Binding-site contacts:
Ligand atom O5 contacts residue ASN19 of chain 1.B at 2.3 Å (h-bond).
Ligand atom O7 contacts residue ASN19 of chain 1.B at 2.8 Å (h-bond).
Ligand atom C3 contacts residue MAN6 of chain 1.I at 3.4 Å.
Ligand atom C4 contacts residue ASN19 of chain 1.B at 4.1 Å.
Ligand atom N2 contacts residue ASN19 of chain 1.B at 3.0 Å (h-bond).
Ligand atom O4 contacts residue MAN6 of chain 1.I at 3.4 Å (h-bond).
Ligand atom C4 contacts residue MAN6 of chain 1.I at 4.0 Å.
Ligand atom C7 contacts residue THR21 of chain 1.B at 4.3 Å.
Ligand atom C5 contacts residue ASN19 of chain 1.B at 3.6 Å.
Ligand atom O7 contacts residue CYS20 of chain 1.B at 4.0 Å.
Ligand atom C7 contacts residue ASN19 of chain 1.B at 3.2 Å.
Ligand atom C8 contacts residue ASN22 of chain 1.B at 3.7 Å.
Ligand atom O7 contacts residue THR21 of chain 1.B at 3.4 Å.
Ligand atom C8 contacts residue CYS20 of chain 1.B at 3.3 Å (hydrophobic).
Ligand atom N2 contacts residue ASN22 of chain 1.B at 3.7 Å.
Ligand atom C3 contacts residue ASN19 of chain 1.B at 3.8 Å.
Ligand atom C2 contacts residue ASN22 of chain 1.B at 4.2 Å.
Ligand atom C7 contacts residue CYS20 of chain 1.B at 4.2 Å (hydrophobic).
Ligand atom C1 contacts residue ASN19 of chain 1.B at 1.4 Å.
Ligand atom O3 contacts residue MAN6 of chain 1.I at 3.1 Å (h-bond).
Ligand atom O6 contacts residue MAN5 of chain 1.I at 3.9 Å.
Ligand atom O3 contacts residue ASN22 of chain 1.B at 3.9 Å.
Ligand atom C2 contacts residue ASN19 of chain 1.B at 2.4 Å.
Ligand atom C7 contacts residue ASN22 of chain 1.B at 3.3 Å.
Ligand atom C8 contacts residue THR21 of chain 1.B at 4.4 Å.
Ligand atom O7 contacts residue ASN22 of chain 1.B at 3.3 Å (h-bond).

Sequence of chain 1.B:
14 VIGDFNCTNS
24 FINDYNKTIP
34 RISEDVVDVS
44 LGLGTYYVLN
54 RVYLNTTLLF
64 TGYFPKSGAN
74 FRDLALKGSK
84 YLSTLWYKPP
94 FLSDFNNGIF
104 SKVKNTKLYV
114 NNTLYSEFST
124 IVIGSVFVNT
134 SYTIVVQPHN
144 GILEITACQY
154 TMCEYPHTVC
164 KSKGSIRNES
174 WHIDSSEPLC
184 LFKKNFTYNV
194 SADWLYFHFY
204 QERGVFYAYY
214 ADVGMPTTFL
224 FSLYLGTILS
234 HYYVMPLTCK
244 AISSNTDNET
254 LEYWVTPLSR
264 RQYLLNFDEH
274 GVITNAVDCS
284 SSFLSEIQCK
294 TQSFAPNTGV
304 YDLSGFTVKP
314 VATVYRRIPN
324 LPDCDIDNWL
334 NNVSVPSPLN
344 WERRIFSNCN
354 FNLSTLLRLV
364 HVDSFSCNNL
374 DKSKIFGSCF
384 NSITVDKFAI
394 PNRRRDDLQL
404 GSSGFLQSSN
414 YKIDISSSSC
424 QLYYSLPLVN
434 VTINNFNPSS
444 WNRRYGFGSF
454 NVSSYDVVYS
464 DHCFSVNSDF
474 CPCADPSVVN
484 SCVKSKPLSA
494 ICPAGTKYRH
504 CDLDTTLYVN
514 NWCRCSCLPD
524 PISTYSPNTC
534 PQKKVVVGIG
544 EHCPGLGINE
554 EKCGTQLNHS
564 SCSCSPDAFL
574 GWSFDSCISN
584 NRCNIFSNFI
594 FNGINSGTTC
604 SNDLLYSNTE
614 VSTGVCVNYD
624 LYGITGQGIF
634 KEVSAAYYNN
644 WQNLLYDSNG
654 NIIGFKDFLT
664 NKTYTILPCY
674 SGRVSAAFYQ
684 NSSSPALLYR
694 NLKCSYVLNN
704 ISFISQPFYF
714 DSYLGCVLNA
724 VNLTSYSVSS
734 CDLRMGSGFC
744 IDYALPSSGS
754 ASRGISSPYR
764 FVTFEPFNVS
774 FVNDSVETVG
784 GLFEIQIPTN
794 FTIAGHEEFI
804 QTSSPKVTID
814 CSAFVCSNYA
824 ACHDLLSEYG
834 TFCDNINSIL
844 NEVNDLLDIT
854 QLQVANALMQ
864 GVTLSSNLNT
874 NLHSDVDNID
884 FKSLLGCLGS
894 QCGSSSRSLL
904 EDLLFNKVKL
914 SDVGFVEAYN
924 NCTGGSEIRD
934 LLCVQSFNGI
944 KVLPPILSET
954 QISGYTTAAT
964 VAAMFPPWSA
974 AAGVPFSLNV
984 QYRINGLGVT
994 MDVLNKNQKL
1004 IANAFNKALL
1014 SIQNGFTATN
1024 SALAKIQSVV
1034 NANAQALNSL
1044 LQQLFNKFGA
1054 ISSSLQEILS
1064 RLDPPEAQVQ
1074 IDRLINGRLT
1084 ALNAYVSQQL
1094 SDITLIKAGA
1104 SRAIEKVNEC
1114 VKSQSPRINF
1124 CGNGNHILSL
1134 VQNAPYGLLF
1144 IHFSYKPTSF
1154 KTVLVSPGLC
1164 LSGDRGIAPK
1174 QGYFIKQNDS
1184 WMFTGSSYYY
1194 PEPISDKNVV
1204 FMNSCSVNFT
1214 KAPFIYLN

The protein below binds the small molecule below.
Small molecule (SMILES): CC(=O)N[C@@H]1[C@@H](O)[C@H](O)[C@@H](CO)O[C@H]1O